A protein and the small-molecule ligand that binds it are described below.
Small molecule (SMILES): CC1(C)S[C@H](CNC(=O)CCC(=O)C23[C]4[C]5[C]6[C]2[Ru]56432789[C]3[C]2[C]7[C]8[C]39)N[C@H]1C(=O)O

Binding-site contacts:
Ligand atom O28 contacts residue JSE1 of chain 1.F at 2.1 Å (h-bond).
Ligand atom C25 contacts residue JSE1 of chain 1.F at 1.6 Å.
Ligand atom C18 contacts residue ASN30 of chain 1.A at 3.4 Å.
Ligand atom C20 contacts residue ASN30 of chain 1.A at 3.6 Å.
Ligand atom C16 contacts residue JSE1 of chain 1.F at 3.3 Å.
Ligand atom C24 contacts residue JSE1 of chain 1.F at 2.1 Å.
Ligand atom C51 contacts residue GLN32 of chain 1.A at 3.8 Å.
Ligand atom O29 contacts residue GLN32 of chain 1.A at 3.2 Å (h-bond).
Ligand atom C15 contacts residue GLN163 of chain 1.A at 3.2 Å.
Ligand atom C12 contacts residue JSE1 of chain 1.F at 0.7 Å.
Ligand atom C26 contacts residue ASN30 of chain 1.A at 3.7 Å.
Ligand atom C26 contacts residue JSE1 of chain 1.F at 2.8 Å.
Ligand atom C20 contacts residue JSE1 of chain 1.F at 2.1 Å.
Ligand atom O64 contacts residue LEU34 of chain 1.A at 3.3 Å.
Ligand atom C27 contacts residue JSE1 of chain 1.F at 3.0 Å.
Ligand atom C17 contacts residue ILE25 of chain 1.A at 3.7 Å (hydrophobic).
Ligand atom C63 contacts residue ARG159 of chain 1.A at 3.8 Å.
Ligand atom C11 contacts residue JSE1 of chain 1.F at 1.1 Å.
Ligand atom C16 contacts residue ASN30 of chain 1.A at 3.6 Å.
Ligand atom C13 contacts residue JSE1 of chain 1.F at 0.5 Å.
Ligand atom C18 contacts residue JSE1 of chain 1.F at 2.5 Å.
Ligand atom RU contacts residue JSE1 of chain 1.F at 1.8 Å.
Ligand atom C31 contacts residue GLN32 of chain 1.A at 1.7 Å.
Ligand atom C25 contacts residue ASN30 of chain 1.A at 3.4 Å.
Ligand atom O28 contacts residue ASN30 of chain 1.A at 3.2 Å (h-bond).
Ligand atom C19 contacts residue ASN30 of chain 1.A at 3.7 Å.
Ligand atom C19 contacts residue JSE1 of chain 1.F at 2.3 Å.
Ligand atom C14 contacts residue JSE1 of chain 1.F at 1.4 Å.
Ligand atom N33 contacts residue ARG159 of chain 1.A at 3.1 Å (salt-bridge).
Ligand atom N33 contacts residue GLN32 of chain 1.A at 3.1 Å (h-bond).
Ligand atom O29 contacts residue JSE1 of chain 1.F at 2.6 Å (h-bond).
Ligand atom C15 contacts residue JSE1 of chain 1.F at 1.6 Å.
Ligand atom C63 contacts residue LEU34 of chain 1.A at 3.6 Å (hydrophobic).
Ligand atom C27 contacts residue GLN32 of chain 1.A at 3.2 Å.
Ligand atom O65 contacts residue ARG159 of chain 1.A at 2.9 Å (salt-bridge).
Ligand atom C20 contacts residue ARG166 of chain 1.A at 3.8 Å.
Ligand atom C17 contacts residue JSE1 of chain 1.F at 3.1 Å.
Ligand atom N30 contacts residue GLN32 of chain 1.A at 2.6 Å (h-bond).
Ligand atom C34 contacts residue GLN32 of chain 1.A at 2.9 Å.
Ligand atom C24 contacts residue ASN30 of chain 1.A at 3.0 Å.

Sequence of chain 1.A:
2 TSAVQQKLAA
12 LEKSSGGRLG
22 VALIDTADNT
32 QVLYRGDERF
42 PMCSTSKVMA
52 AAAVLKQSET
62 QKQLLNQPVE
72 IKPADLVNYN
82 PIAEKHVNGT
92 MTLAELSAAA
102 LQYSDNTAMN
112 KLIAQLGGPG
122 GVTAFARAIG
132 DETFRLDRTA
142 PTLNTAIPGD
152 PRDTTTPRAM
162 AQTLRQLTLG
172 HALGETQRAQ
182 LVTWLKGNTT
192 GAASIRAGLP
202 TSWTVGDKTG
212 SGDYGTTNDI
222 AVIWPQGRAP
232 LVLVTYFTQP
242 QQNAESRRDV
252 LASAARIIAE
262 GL